Binding-site contacts:
Ligand atom O5 contacts residue GLY20 of chain 1.B at 3.5 Å.
Ligand atom O4 contacts residue GLY297 of chain 1.B at 2.7 Å (h-bond).
Ligand atom C3 contacts residue PHE296 of chain 1.B at 3.6 Å (hydrophobic).
Ligand atom O3 contacts residue PHE296 of chain 1.B at 2.4 Å (h-bond).
Ligand atom O1 contacts residue HIS127 of chain 1.B at 3.4 Å (h-bond).
Ligand atom O4 contacts residue UDP1 of chain 1.K at 2.7 Å (h-bond).
Ligand atom C4 contacts residue PHE296 of chain 1.B at 3.0 Å (hydrophobic).
Ligand atom C3 contacts residue UDP1 of chain 1.K at 3.6 Å.
Ligand atom C2 contacts residue UDP1 of chain 1.K at 3.8 Å.
Ligand atom C3 contacts residue GLY297 of chain 1.B at 3.9 Å.
Ligand atom C6 contacts residue ASN180 of chain 1.B at 3.5 Å.
Ligand atom C2 contacts residue ASN157 of chain 1.B at 3.9 Å.
Ligand atom O2 contacts residue PRO295 of chain 1.B at 3.6 Å.
Ligand atom O3 contacts residue PRO295 of chain 1.B at 2.9 Å.
Ligand atom O6 contacts residue ASN157 of chain 1.B at 3.8 Å.
Ligand atom C4 contacts residue GLY297 of chain 1.B at 3.7 Å.
Ligand atom O6 contacts residue HIS127 of chain 1.B at 3.8 Å.
Ligand atom C6 contacts residue ASN157 of chain 1.B at 3.4 Å.
Ligand atom O2 contacts residue HIS127 of chain 1.B at 3.4 Å (h-bond).
Ligand atom C3 contacts residue GLU294 of chain 1.B at 3.8 Å.
Ligand atom O1 contacts residue UDP1 of chain 1.K at 3.7 Å.
Ligand atom O5 contacts residue ALA21 of chain 1.B at 3.4 Å (h-bond).
Ligand atom O2 contacts residue UDP1 of chain 1.K at 3.6 Å (h-bond).
Ligand atom C5 contacts residue UDP1 of chain 1.K at 3.6 Å.
Ligand atom O1 contacts residue ALA21 of chain 1.B at 3.9 Å.
Ligand atom C1 contacts residue HIS127 of chain 1.B at 3.1 Å.
Ligand atom C2 contacts residue PRO295 of chain 1.B at 3.6 Å (hydrophobic).
Ligand atom C2 contacts residue HIS127 of chain 1.B at 2.9 Å.
Ligand atom O6 contacts residue ASN180 of chain 1.B at 2.1 Å (h-bond).
Ligand atom C6 contacts residue HIS127 of chain 1.B at 3.2 Å.
Ligand atom C1 contacts residue UDP1 of chain 1.K at 3.6 Å.
Ligand atom O3 contacts residue GLY297 of chain 1.B at 3.4 Å (h-bond).
Ligand atom O4 contacts residue PHE296 of chain 1.B at 2.9 Å.
Ligand atom C4 contacts residue UDP1 of chain 1.K at 3.5 Å.
Ligand atom O6 contacts residue PHE296 of chain 1.B at 4.0 Å.
Ligand atom O5 contacts residue UDP1 of chain 1.K at 2.9 Å (h-bond).
Ligand atom C3 contacts residue PRO295 of chain 1.B at 3.8 Å (hydrophobic).
Ligand atom O4 contacts residue ARG298 of chain 1.B at 3.3 Å (salt-bridge).
Ligand atom C4 contacts residue ASN157 of chain 1.B at 3.6 Å.
Ligand atom O3 contacts residue GLU294 of chain 1.B at 3.3 Å (salt-bridge).

Sequence of chain 1.B:
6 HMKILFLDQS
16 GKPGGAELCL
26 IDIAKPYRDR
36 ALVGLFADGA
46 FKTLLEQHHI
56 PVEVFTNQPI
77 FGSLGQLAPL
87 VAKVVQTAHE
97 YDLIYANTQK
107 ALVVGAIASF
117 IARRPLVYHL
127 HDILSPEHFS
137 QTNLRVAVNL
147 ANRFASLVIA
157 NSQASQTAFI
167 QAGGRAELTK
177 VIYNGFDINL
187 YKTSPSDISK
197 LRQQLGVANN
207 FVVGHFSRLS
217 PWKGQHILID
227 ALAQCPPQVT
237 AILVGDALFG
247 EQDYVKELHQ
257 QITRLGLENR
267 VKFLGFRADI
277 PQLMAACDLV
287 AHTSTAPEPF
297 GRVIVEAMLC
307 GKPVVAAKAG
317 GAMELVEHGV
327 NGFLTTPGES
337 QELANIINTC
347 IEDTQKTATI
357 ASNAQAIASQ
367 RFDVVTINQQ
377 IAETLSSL

The protein below binds the small molecule below.
Small molecule (SMILES): OC[C@H]1O[C@H](O)[C@H](O)[C@@H](O)[C@@H]1O